Binding-site contacts:
Ligand atom O13 contacts residue GLN150 of chain 1.B at 3.2 Å.
Ligand atom O11 contacts residue GLN150 of chain 1.B at 4.4 Å.
Ligand atom O11 contacts residue THR149 of chain 1.B at 3.0 Å (h-bond).
Ligand atom C12 contacts residue GLU148 of chain 1.B at 3.9 Å.
Ligand atom O14 contacts residue GLN150 of chain 1.B at 3.0 Å (h-bond).
Ligand atom O11 contacts residue GLU148 of chain 1.B at 3.9 Å.
Ligand atom O14 contacts residue THR149 of chain 1.B at 3.2 Å (h-bond).
Ligand atom O13 contacts residue GLU148 of chain 1.B at 3.2 Å (salt-bridge).
Ligand atom O14 contacts residue GLU148 of chain 1.B at 3.4 Å.
Ligand atom C10 contacts residue THR149 of chain 1.B at 3.2 Å.
Ligand atom O1 contacts residue GLU148 of chain 1.B at 4.2 Å.
Ligand atom C12 contacts residue GLN150 of chain 1.B at 3.8 Å.
Ligand atom C12 contacts residue THR149 of chain 1.B at 4.4 Å.

The protein below binds the small molecule below.
Small molecule (SMILES): O=C(O)CC(=O)CCO

Sequence of chain 1.B:
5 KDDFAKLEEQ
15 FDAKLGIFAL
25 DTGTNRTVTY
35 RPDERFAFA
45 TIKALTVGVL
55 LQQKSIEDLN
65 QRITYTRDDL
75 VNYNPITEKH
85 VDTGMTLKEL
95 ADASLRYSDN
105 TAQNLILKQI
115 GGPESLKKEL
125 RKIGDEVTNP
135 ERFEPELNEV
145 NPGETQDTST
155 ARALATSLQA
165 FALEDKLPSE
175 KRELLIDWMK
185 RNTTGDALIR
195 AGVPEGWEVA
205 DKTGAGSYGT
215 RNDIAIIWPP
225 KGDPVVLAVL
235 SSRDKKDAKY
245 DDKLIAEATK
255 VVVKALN